Sequence of chain 2.A:
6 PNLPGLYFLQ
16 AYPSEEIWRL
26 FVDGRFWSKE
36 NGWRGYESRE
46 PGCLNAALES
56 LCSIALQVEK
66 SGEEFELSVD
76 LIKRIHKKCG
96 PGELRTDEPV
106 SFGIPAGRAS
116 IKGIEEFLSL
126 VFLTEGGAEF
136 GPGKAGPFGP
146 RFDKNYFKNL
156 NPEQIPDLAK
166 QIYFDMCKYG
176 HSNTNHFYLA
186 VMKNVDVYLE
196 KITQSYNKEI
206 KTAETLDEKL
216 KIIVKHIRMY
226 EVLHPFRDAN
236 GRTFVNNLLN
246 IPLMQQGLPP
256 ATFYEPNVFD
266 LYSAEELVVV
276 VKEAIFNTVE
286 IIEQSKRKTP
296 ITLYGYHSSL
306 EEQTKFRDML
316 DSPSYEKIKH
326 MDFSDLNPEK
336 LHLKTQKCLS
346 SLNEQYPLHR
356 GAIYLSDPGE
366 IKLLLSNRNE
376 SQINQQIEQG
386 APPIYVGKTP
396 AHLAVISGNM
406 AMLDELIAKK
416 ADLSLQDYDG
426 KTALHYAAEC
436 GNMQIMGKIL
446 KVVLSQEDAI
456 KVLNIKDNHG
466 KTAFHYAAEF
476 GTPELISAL

Binding-site contacts:
Ligand atom C2 contacts residue GLU226 of chain 2.A at 3.8 Å.
Ligand atom O4 contacts residue ARG232 of chain 2.A at 4.0 Å.
Ligand atom O4 contacts residue ASN235 of chain 2.A at 2.7 Å (h-bond).
Ligand atom P1 contacts residue ALA234 of chain 2.A at 4.1 Å.
Ligand atom C2 contacts residue C5P1 of chain 2.B at 3.7 Å.
Ligand atom C3 contacts residue C5P1 of chain 2.B at 4.5 Å.
Ligand atom C5 contacts residue ASN262 of chain 2.A at 3.1 Å.
Ligand atom O1 contacts residue C5P1 of chain 2.B at 3.2 Å (h-bond).
Ligand atom O4 contacts residue HIS229 of chain 2.A at 3.5 Å (h-bond).
Ligand atom O4 contacts residue PHE231 of chain 2.A at 4.2 Å.
Ligand atom O1 contacts residue ASN235 of chain 2.A at 4.3 Å.
Ligand atom N1 contacts residue GLU226 of chain 2.A at 3.9 Å.
Ligand atom O3 contacts residue HIS229 of chain 2.A at 3.1 Å (h-bond).
Ligand atom P1 contacts residue ASP233 of chain 2.A at 4.3 Å.
Ligand atom O2 contacts residue C5P1 of chain 2.B at 3.1 Å (h-bond).
Ligand atom C4 contacts residue PHE107 of chain 2.A at 3.4 Å (hydrophobic).
Ligand atom P1 contacts residue ASN235 of chain 2.A at 4.0 Å.
Ligand atom P1 contacts residue HIS229 of chain 2.A at 3.4 Å.
Ligand atom O2 contacts residue ASN235 of chain 2.A at 3.8 Å.
Ligand atom C4 contacts residue HIS229 of chain 2.A at 4.2 Å.
Ligand atom C4 contacts residue GLU226 of chain 2.A at 3.6 Å.
Ligand atom C3 contacts residue ASN262 of chain 2.A at 3.2 Å.
Ligand atom O1 contacts residue ALA234 of chain 2.A at 3.6 Å (h-bond).
Ligand atom N1 contacts residue ASN262 of chain 2.A at 3.8 Å.
Ligand atom C3 contacts residue SO41 of chain 2.F at 3.1 Å.
Ligand atom O4 contacts residue ASP233 of chain 2.A at 3.3 Å.
Ligand atom O4 contacts residue C5P1 of chain 2.B at 4.0 Å.
Ligand atom C5 contacts residue GLU226 of chain 2.A at 3.6 Å.
Ligand atom C1 contacts residue HIS229 of chain 2.A at 3.3 Å.
Ligand atom C2 contacts residue GLY236 of chain 2.A at 4.2 Å.
Ligand atom C4 contacts residue ASP265 of chain 2.A at 3.9 Å.
Ligand atom C2 contacts residue HIS229 of chain 2.A at 3.7 Å.
Ligand atom O4 contacts residue ALA234 of chain 2.A at 3.4 Å (h-bond).
Ligand atom O3 contacts residue VAL105 of chain 2.A at 4.0 Å.
Ligand atom C5 contacts residue ASP265 of chain 2.A at 3.9 Å.
Ligand atom O1 contacts residue ASP233 of chain 2.A at 4.1 Å.
Ligand atom O2 contacts residue GLY236 of chain 2.A at 4.3 Å.
Ligand atom P1 contacts residue C5P1 of chain 2.B at 3.6 Å.
Ligand atom O2 contacts residue HIS229 of chain 2.A at 2.8 Å (h-bond).
Ligand atom C1 contacts residue C5P1 of chain 2.B at 3.6 Å.

A small-molecule ligand and the protein it binds are described below.
Small molecule (SMILES): C[N+](C)(C)CCOP(=O)(O)O